Sequence of chain 7.B:
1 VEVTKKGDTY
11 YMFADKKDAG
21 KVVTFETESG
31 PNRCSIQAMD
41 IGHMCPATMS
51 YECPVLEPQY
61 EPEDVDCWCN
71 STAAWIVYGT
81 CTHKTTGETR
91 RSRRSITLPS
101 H

This small molecule binds to this protein.
Small molecule (SMILES): CC(=O)N[C@@H]1[C@@H](O)[C@H](O)[C@@H](CO)O[C@H]1O

Binding-site contacts:
Ligand atom O3 contacts residue PRO31 of chain 7.B at 4.2 Å.
Ligand atom N2 contacts residue PRO31 of chain 7.B at 2.8 Å (h-bond).
Ligand atom C3 contacts residue ASN70 of chain 7.B at 3.8 Å.
Ligand atom C8 contacts residue ASN70 of chain 7.B at 3.9 Å.
Ligand atom N2 contacts residue ASN70 of chain 7.B at 2.9 Å (h-bond).
Ligand atom C4 contacts residue ASN70 of chain 7.B at 4.2 Å.
Ligand atom C2 contacts residue ASN70 of chain 7.B at 2.5 Å.
Ligand atom C1 contacts residue ARG33 of chain 7.B at 4.1 Å.
Ligand atom O5 contacts residue ASN70 of chain 7.B at 2.4 Å (h-bond).
Ligand atom O7 contacts residue PRO31 of chain 7.B at 3.0 Å (h-bond).
Ligand atom C7 contacts residue ASN70 of chain 7.B at 3.4 Å.
Ligand atom C6 contacts residue ARG33 of chain 7.B at 3.7 Å.
Ligand atom C5 contacts residue ARG33 of chain 7.B at 3.9 Å.
Ligand atom O7 contacts residue ASN70 of chain 7.B at 3.5 Å (h-bond).
Ligand atom C7 contacts residue PRO31 of chain 7.B at 3.2 Å (hydrophobic).
Ligand atom O5 contacts residue ARG33 of chain 7.B at 4.3 Å.
Ligand atom O6 contacts residue ARG33 of chain 7.B at 3.0 Å (salt-bridge).
Ligand atom C5 contacts residue ASN70 of chain 7.B at 3.7 Å.
Ligand atom N2 contacts residue ASN32 of chain 7.B at 4.2 Å.
Ligand atom C3 contacts residue PRO31 of chain 7.B at 4.1 Å (hydrophobic).
Ligand atom C1 contacts residue ASN70 of chain 7.B at 1.4 Å.
Ligand atom C2 contacts residue PRO31 of chain 7.B at 4.0 Å (hydrophobic).
Ligand atom O7 contacts residue SER71 of chain 7.B at 4.4 Å.